Sequence of chain 1.A:
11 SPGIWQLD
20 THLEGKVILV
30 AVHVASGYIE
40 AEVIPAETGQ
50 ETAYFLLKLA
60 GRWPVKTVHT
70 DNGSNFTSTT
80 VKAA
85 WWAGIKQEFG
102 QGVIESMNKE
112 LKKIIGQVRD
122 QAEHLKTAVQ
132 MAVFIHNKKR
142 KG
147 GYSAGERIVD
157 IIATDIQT

The small molecule below binds the protein below.
Small molecule (SMILES): Oc1ccc([As+](c2ccccc2)(c2ccccc2)c2ccccc2)cc1O

Sequence of chain 2.A:
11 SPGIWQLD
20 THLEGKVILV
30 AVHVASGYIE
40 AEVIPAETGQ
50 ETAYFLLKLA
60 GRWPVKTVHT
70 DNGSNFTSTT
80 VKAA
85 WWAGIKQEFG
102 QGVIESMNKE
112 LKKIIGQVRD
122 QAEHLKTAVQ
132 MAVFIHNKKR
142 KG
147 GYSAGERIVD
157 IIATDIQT

Binding-site contacts:
Ligand atom C1 contacts residue GLN122 of chain 2.A at 3.4 Å.
Ligand atom C2 contacts residue GLN122 of chain 2.A at 3.0 Å.
Ligand atom C2 contacts residue TRP86 of chain 1.A at 4.1 Å (hydrophobic).
Ligand atom C3 contacts residue GLN122 of chain 2.A at 2.6 Å.
Ligand atom C4 contacts residue TRP85 of chain 1.A at 3.9 Å (hydrophobic).
Ligand atom AS contacts residue GLN122 of chain 2.A at 3.7 Å.
Ligand atom C3 contacts residue TRP86 of chain 1.A at 3.8 Å (hydrophobic).
Ligand atom C6 contacts residue GLN122 of chain 2.A at 4.3 Å.
Ligand atom C5 contacts residue GLN122 of chain 2.A at 4.4 Å.
Ligand atom C5 contacts residue TRP85 of chain 1.A at 4.5 Å (hydrophobic).
Ligand atom C2 contacts residue TRP85 of chain 1.A at 3.6 Å (hydrophobic).
Ligand atom C1 contacts residue TRP85 of chain 1.A at 4.2 Å (hydrophobic).
Ligand atom C4 contacts residue GLN122 of chain 2.A at 3.0 Å.
Ligand atom C3 contacts residue TRP85 of chain 1.A at 3.6 Å (hydrophobic).